Binding-site contacts:
Ligand atom O02 contacts residue PHE252 of chain 1.E at 3.1 Å.
Ligand atom O06 contacts residue ASN213 of chain 1.E at 3.3 Å (h-bond).
Ligand atom C05 contacts residue ASN213 of chain 1.E at 3.4 Å.
Ligand atom C20 contacts residue MET278 of chain 1.D at 3.8 Å (hydrophobic).
Ligand atom N12 contacts residue ASN213 of chain 1.E at 2.7 Å (h-bond).
Ligand atom C14 contacts residue ALA275 of chain 1.D at 3.6 Å (hydrophobic).
Ligand atom C15 contacts residue ALA271 of chain 1.D at 3.6 Å (hydrophobic).
Ligand atom C08 contacts residue PRO217 of chain 1.E at 3.9 Å (hydrophobic).
Ligand atom N12 contacts residue LEU212 of chain 1.E at 3.7 Å.
Ligand atom C07 contacts residue ASN213 of chain 1.E at 3.5 Å.
Ligand atom O11 contacts residue LEU212 of chain 1.E at 3.4 Å (h-bond).
Ligand atom C10 contacts residue LEU212 of chain 1.E at 3.4 Å (hydrophobic).
Ligand atom C16 contacts residue ALA275 of chain 1.D at 3.3 Å (hydrophobic).
Ligand atom C01 contacts residue THR250 of chain 1.D at 3.9 Å.
Ligand atom C20 contacts residue PRO217 of chain 1.E at 3.7 Å (hydrophobic).
Ligand atom O17 contacts residue ALA271 of chain 1.D at 3.4 Å.
Ligand atom C16 contacts residue ALA271 of chain 1.D at 3.7 Å (hydrophobic).
Ligand atom C04 contacts residue ASN213 of chain 1.E at 3.9 Å.
Ligand atom C15 contacts residue ALA275 of chain 1.D at 3.7 Å (hydrophobic).
Ligand atom C19 contacts residue PRO217 of chain 1.E at 3.5 Å (hydrophobic).
Ligand atom C10 contacts residue MET253 of chain 1.D at 3.8 Å (hydrophobic).
Ligand atom C01 contacts residue PHE252 of chain 1.E at 3.3 Å (hydrophobic).
Ligand atom N09 contacts residue MET253 of chain 1.D at 3.7 Å.
Ligand atom N09 contacts residue ASN213 of chain 1.E at 2.8 Å (h-bond).
Ligand atom O17 contacts residue VAL267 of chain 1.D at 3.4 Å.
Ligand atom C10 contacts residue ASN213 of chain 1.E at 3.2 Å.
Ligand atom C03 contacts residue PHE252 of chain 1.E at 3.6 Å (hydrophobic).
Ligand atom N12 contacts residue MET253 of chain 1.D at 3.5 Å.
Ligand atom CL1 contacts residue PRO217 of chain 1.E at 3.8 Å.
Ligand atom C13 contacts residue ASN213 of chain 1.E at 3.8 Å.
Ligand atom N09 contacts residue LEU212 of chain 1.E at 3.9 Å.
Ligand atom CL1 contacts residue MET278 of chain 1.D at 3.3 Å.
Ligand atom C07 contacts residue LEU255 of chain 1.E at 4.0 Å (hydrophobic).
Ligand atom CL1 contacts residue ILE221 of chain 1.E at 4.0 Å.
Ligand atom O11 contacts residue PRO217 of chain 1.E at 3.9 Å.
Ligand atom C08 contacts residue ASN213 of chain 1.E at 3.7 Å.
Ligand atom C04 contacts residue PHE252 of chain 1.E at 3.8 Å (hydrophobic).
Ligand atom O02 contacts residue THR250 of chain 1.D at 3.7 Å.
Ligand atom N18 contacts residue ALA271 of chain 1.D at 3.4 Å.
Ligand atom C14 contacts residue ALA271 of chain 1.D at 3.9 Å (hydrophobic).

Sequence of chain 1.D:
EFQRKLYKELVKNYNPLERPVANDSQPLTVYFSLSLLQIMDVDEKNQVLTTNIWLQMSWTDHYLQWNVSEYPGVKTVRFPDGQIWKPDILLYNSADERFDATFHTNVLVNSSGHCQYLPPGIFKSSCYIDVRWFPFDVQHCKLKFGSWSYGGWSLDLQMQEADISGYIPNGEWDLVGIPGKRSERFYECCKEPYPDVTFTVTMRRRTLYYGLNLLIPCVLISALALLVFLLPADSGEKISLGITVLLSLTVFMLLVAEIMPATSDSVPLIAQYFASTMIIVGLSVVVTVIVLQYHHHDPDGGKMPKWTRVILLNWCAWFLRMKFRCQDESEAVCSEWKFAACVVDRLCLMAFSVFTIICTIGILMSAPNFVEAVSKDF

Sequence of chain 1.E:
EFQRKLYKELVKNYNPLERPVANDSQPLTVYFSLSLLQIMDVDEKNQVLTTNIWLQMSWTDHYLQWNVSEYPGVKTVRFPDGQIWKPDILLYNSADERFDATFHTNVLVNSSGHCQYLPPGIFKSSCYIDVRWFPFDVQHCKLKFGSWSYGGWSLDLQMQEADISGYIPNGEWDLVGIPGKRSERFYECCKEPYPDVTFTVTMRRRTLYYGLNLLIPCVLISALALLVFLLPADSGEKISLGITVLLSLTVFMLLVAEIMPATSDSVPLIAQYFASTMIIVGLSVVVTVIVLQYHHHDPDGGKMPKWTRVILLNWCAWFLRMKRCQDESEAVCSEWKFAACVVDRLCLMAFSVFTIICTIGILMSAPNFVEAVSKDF

A protein and the small-molecule ligand that binds it are described below.
Small molecule (SMILES): COc1cc(OC)c(NC(=O)Nc2cc(C)on2)cc1Cl